Binding-site contacts:
Ligand atom C2 contacts residue SER218 of chain 2.A at 3.7 Å.
Ligand atom O9 contacts residue HIS174 of chain 2.A at 3.2 Å (h-bond).
Ligand atom C9 contacts residue GLU181 of chain 2.A at 3.3 Å.
Ligand atom O1B contacts residue GLN217 of chain 2.A at 2.6 Å (h-bond).
Ligand atom O8 contacts residue GLN217 of chain 2.A at 3.0 Å (h-bond).
Ligand atom O1A contacts residue GLN217 of chain 2.A at 3.7 Å.
Ligand atom C5 contacts residue GLN217 of chain 2.A at 3.2 Å.
Ligand atom O9 contacts residue TYR88 of chain 2.A at 3.0 Å (h-bond).
Ligand atom C1 contacts residue THR126 of chain 2.A at 3.4 Å.
Ligand atom C7 contacts residue TRP142 of chain 2.A at 3.6 Å (hydrophobic).
Ligand atom O5 contacts residue SER218 of chain 2.A at 3.5 Å (h-bond).
Ligand atom C10 contacts residue ALA125 of chain 2.A at 3.7 Å (hydrophobic).
Ligand atom O5 contacts residue GLY216 of chain 2.A at 3.6 Å (h-bond).
Ligand atom C9 contacts residue HIS174 of chain 2.A at 3.3 Å.
Ligand atom C4 contacts residue ALA125 of chain 2.A at 3.4 Å (hydrophobic).
Ligand atom O1A contacts residue SER127 of chain 2.A at 2.9 Å (h-bond).
Ligand atom C5 contacts residue ALA125 of chain 2.A at 3.5 Å (hydrophobic).
Ligand atom C3 contacts residue GLN217 of chain 2.A at 3.0 Å.
Ligand atom C8 contacts residue GLU181 of chain 2.A at 3.7 Å.
Ligand atom O3 contacts residue GLY216 of chain 2.A at 3.1 Å (h-bond).
Ligand atom N5 contacts residue ALA125 of chain 2.A at 2.8 Å (h-bond).
Ligand atom C11 contacts residue GLY124 of chain 2.A at 3.7 Å.
Ligand atom O7 contacts residue LEU185 of chain 2.A at 3.4 Å.
Ligand atom C1 contacts residue GLN217 of chain 2.A at 3.2 Å.
Ligand atom C7 contacts residue GLN213 of chain 2.A at 3.7 Å.
Ligand atom O6 contacts residue GLU181 of chain 2.A at 3.0 Å (salt-bridge).
Ligand atom C8 contacts residue GLN213 of chain 2.A at 3.7 Å.
Ligand atom C11 contacts residue ALA125 of chain 2.A at 3.7 Å (hydrophobic).
Ligand atom O3 contacts residue GLN213 of chain 2.A at 3.1 Å (h-bond).
Ligand atom C9 contacts residue TYR88 of chain 2.A at 3.4 Å (hydrophobic).
Ligand atom C4 contacts residue GLN217 of chain 2.A at 3.2 Å.
Ligand atom O6 contacts residue GLY216 of chain 2.A at 3.4 Å (h-bond).
Ligand atom O9 contacts residue GLU181 of chain 2.A at 2.8 Å (salt-bridge).
Ligand atom O2 contacts residue GLN217 of chain 2.A at 3.6 Å (h-bond).
Ligand atom O10 contacts residue LEU185 of chain 2.A at 3.3 Å.
Ligand atom C6 contacts residue GLU181 of chain 2.A at 3.7 Å.
Ligand atom O1B contacts residue THR126 of chain 2.A at 2.8 Å (h-bond).
Ligand atom C1 contacts residue GLN217 of chain 2.A at 3.7 Å.
Ligand atom C5 contacts residue GLY216 of chain 2.A at 3.5 Å.
Ligand atom O1A contacts residue THR126 of chain 2.A at 3.2 Å (h-bond).

A protein and the small-molecule ligand that binds it are described below.
Small molecule (SMILES): CC(=O)N[C@@H]1[C@@H](O)[C@H](O[C@@H]2O[C@H](CO)[C@H](O)[C@H](O[C@]3(C(=O)O)C[C@H](O)[C@@H](NC(C)=O)[C@H]([C@H](O)[C@H](O)CO)O3)[C@H]2O)[C@@H](CO)O[C@H]1O

Sequence of chain 2.A:
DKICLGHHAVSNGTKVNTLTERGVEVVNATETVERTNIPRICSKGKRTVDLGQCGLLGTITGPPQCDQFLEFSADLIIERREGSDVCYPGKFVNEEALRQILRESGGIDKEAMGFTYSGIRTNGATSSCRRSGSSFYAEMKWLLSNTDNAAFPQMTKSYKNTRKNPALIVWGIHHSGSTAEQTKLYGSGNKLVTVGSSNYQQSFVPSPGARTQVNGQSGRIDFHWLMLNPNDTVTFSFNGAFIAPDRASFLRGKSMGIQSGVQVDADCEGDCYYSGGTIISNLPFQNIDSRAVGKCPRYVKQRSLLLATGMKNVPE